Sequence of chain 2.A:
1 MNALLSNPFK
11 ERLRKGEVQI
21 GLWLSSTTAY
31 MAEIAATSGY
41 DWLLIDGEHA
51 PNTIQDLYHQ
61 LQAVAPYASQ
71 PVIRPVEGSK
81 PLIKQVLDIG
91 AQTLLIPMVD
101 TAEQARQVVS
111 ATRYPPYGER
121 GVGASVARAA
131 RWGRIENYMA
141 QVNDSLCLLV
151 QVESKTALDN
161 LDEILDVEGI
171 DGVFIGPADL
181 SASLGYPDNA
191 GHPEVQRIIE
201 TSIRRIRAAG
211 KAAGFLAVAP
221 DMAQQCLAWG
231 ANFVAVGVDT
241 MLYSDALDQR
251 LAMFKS

The protein below binds the small molecule below.
Small molecule (SMILES): CC(=O)C(=O)O

Sequence of chain 2.B:
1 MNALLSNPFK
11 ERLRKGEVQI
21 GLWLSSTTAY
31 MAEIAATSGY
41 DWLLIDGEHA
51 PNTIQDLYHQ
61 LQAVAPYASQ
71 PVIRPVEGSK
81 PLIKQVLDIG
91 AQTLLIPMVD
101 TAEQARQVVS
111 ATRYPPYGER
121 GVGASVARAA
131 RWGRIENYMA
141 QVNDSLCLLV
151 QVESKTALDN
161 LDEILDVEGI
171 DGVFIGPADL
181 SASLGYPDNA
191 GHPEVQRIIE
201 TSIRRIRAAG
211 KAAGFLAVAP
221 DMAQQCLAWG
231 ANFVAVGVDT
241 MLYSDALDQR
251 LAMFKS

Binding-site contacts:
Ligand atom CA contacts residue PHE174 of chain 2.A at 4.0 Å (hydrophobic).
Ligand atom CB contacts residue GLY176 of chain 2.A at 3.8 Å.
Ligand atom OXT contacts residue GLU153 of chain 2.A at 3.3 Å (salt-bridge).
Ligand atom CB contacts residue PHE174 of chain 2.A at 3.5 Å (hydrophobic).
Ligand atom CA contacts residue GLU153 of chain 2.A at 4.1 Å.
Ligand atom OXT contacts residue ALA178 of chain 2.A at 4.2 Å.
Ligand atom CB contacts residue TRP23 of chain 2.A at 4.2 Å (hydrophobic).
Ligand atom O contacts residue PRO177 of chain 2.A at 3.2 Å.
Ligand atom O3 contacts residue ARG74 of chain 2.A at 3.2 Å (salt-bridge).
Ligand atom C contacts residue ALA178 of chain 2.A at 4.2 Å (hydrophobic).
Ligand atom O3 contacts residue MG1 of chain 2.D at 2.4 Å.
Ligand atom CB contacts residue LEU216 of chain 2.A at 3.4 Å (hydrophobic).
Ligand atom O3 contacts residue GLN151 of chain 2.A at 2.9 Å (h-bond).
Ligand atom CA contacts residue GLY176 of chain 2.A at 3.4 Å.
Ligand atom OXT contacts residue VAL122 of chain 2.B at 4.2 Å.
Ligand atom CA contacts residue GLN151 of chain 2.A at 3.9 Å.
Ligand atom OXT contacts residue ASP179 of chain 2.A at 3.1 Å (salt-bridge).
Ligand atom OXT contacts residue MG1 of chain 2.D at 2.5 Å.
Ligand atom CA contacts residue ARG74 of chain 2.A at 4.4 Å.
Ligand atom C contacts residue ASP179 of chain 2.A at 4.2 Å.
Ligand atom O contacts residue GLY176 of chain 2.A at 3.3 Å.
Ligand atom OXT contacts residue GLY176 of chain 2.A at 3.4 Å.
Ligand atom O contacts residue ASP179 of chain 2.A at 4.1 Å.
Ligand atom C contacts residue GLY176 of chain 2.A at 3.1 Å.
Ligand atom O3 contacts residue GLY176 of chain 2.A at 4.2 Å.
Ligand atom O contacts residue ALA178 of chain 2.A at 3.3 Å (h-bond).
Ligand atom O contacts residue MG1 of chain 2.D at 4.4 Å.
Ligand atom OXT contacts residue PRO177 of chain 2.A at 4.2 Å.
Ligand atom O3 contacts residue ASP179 of chain 2.A at 4.5 Å.
Ligand atom C contacts residue PRO177 of chain 2.A at 3.9 Å (hydrophobic).
Ligand atom C contacts residue MG1 of chain 2.D at 3.2 Å.
Ligand atom CB contacts residue PRO177 of chain 2.A at 4.3 Å (hydrophobic).
Ligand atom O3 contacts residue PHE174 of chain 2.A at 4.1 Å.
Ligand atom C contacts residue GLU153 of chain 2.A at 4.1 Å.
Ligand atom CA contacts residue MG1 of chain 2.D at 3.1 Å.
Ligand atom O3 contacts residue GLU153 of chain 2.A at 3.4 Å (salt-bridge).